This protein binds this small molecule.
Small molecule (SMILES): Nc1ncccc1NCc1ccccc1

Binding-site contacts:
Ligand atom C2 contacts residue ASP245 of chain 1.A at 3.7 Å.
Ligand atom C11 contacts residue GLY247 of chain 1.A at 4.1 Å.
Ligand atom C11 contacts residue ASP49 of chain 1.A at 4.3 Å.
Ligand atom C2 contacts residue GLY247 of chain 1.A at 4.4 Å.
Ligand atom N8 contacts residue SER52 of chain 1.A at 4.3 Å.
Ligand atom C2 contacts residue ASP49 of chain 1.A at 3.9 Å.
Ligand atom C12 contacts residue GLY247 of chain 1.A at 3.7 Å.
Ligand atom C4 contacts residue ASP245 of chain 1.A at 3.8 Å.
Ligand atom C12 contacts residue LEU47 of chain 1.A at 3.7 Å (hydrophobic).
Ligand atom N1 contacts residue GLY247 of chain 1.A at 4.0 Å.
Ligand atom C4 contacts residue THR248 of chain 1.A at 3.6 Å.
Ligand atom C13 contacts residue LEU47 of chain 1.A at 4.0 Å (hydrophobic).
Ligand atom C15 contacts residue PHE125 of chain 1.A at 3.3 Å (hydrophobic).
Ligand atom N1 contacts residue SER52 of chain 1.A at 4.4 Å.
Ligand atom C10 contacts residue ILE135 of chain 1.A at 3.6 Å (hydrophobic).
Ligand atom C2 contacts residue GLY51 of chain 1.A at 4.5 Å.
Ligand atom N3 contacts residue ASP245 of chain 1.A at 2.9 Å (salt-bridge).
Ligand atom N3 contacts residue THR248 of chain 1.A at 3.5 Å (h-bond).
Ligand atom C14 contacts residue TRP132 of chain 1.A at 4.1 Å (hydrophobic).
Ligand atom N1 contacts residue ASP49 of chain 1.A at 2.6 Å (salt-bridge).
Ligand atom C11 contacts residue LEU47 of chain 1.A at 4.2 Å (hydrophobic).
Ligand atom N1 contacts residue GLY51 of chain 1.A at 3.5 Å.
Ligand atom C13 contacts residue TRP132 of chain 1.A at 4.2 Å (hydrophobic).
Ligand atom C10 contacts residue PHE125 of chain 1.A at 4.4 Å (hydrophobic).
Ligand atom N3 contacts residue GLY247 of chain 1.A at 4.4 Å.
Ligand atom C9 contacts residue ASP49 of chain 1.A at 3.8 Å.
Ligand atom C7 contacts residue ASP49 of chain 1.A at 3.9 Å.
Ligand atom C14 contacts residue PHE125 of chain 1.A at 3.8 Å (hydrophobic).
Ligand atom C10 contacts residue ASP49 of chain 1.A at 4.4 Å.
Ligand atom N8 contacts residue ASP49 of chain 1.A at 3.0 Å (salt-bridge).
Ligand atom C10 contacts residue TYR88 of chain 1.A at 4.5 Å (hydrophobic).
Ligand atom C9 contacts residue TYR88 of chain 1.A at 3.3 Å (hydrophobic).
Ligand atom N1 contacts residue ASP245 of chain 1.A at 2.9 Å (salt-bridge).
Ligand atom N8 contacts residue ILE135 of chain 1.A at 4.0 Å.
Ligand atom C15 contacts residue ILE135 of chain 1.A at 3.9 Å (hydrophobic).
Ligand atom C9 contacts residue ILE135 of chain 1.A at 3.4 Å (hydrophobic).
Ligand atom C11 contacts residue ILE135 of chain 1.A at 4.1 Å (hydrophobic).
Ligand atom N8 contacts residue TYR88 of chain 1.A at 4.1 Å.
Ligand atom C6 contacts residue TYR88 of chain 1.A at 4.1 Å (hydrophobic).

Sequence of chain 1.A:
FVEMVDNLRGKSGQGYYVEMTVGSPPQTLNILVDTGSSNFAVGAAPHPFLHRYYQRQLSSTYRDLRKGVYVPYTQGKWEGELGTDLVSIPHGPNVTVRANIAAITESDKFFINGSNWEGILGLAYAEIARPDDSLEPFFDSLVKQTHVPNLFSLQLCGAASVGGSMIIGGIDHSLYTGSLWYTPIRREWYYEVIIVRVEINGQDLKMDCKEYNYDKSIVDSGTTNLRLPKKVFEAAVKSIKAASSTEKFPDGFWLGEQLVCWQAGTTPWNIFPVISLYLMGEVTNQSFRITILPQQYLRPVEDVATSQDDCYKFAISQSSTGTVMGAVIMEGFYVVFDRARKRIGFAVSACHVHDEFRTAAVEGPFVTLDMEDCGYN